Binding-site contacts:
Ligand atom O7 contacts residue ASN639 of chain 1.C at 3.3 Å (h-bond).
Ligand atom C4 contacts residue ASN639 of chain 1.C at 4.2 Å.
Ligand atom O5 contacts residue ASN639 of chain 1.C at 2.4 Å (h-bond).
Ligand atom N2 contacts residue ASN639 of chain 1.C at 2.9 Å (h-bond).
Ligand atom C5 contacts residue ASN639 of chain 1.C at 3.7 Å.
Ligand atom C1 contacts residue ASN639 of chain 1.C at 1.4 Å.
Ligand atom C8 contacts residue TYR637 of chain 1.C at 3.4 Å (hydrophobic).
Ligand atom C2 contacts residue ASN639 of chain 1.C at 2.5 Å.
Ligand atom C3 contacts residue ASN639 of chain 1.C at 3.8 Å.
Ligand atom C7 contacts residue ASN639 of chain 1.C at 3.3 Å.
Ligand atom C8 contacts residue ASN639 of chain 1.C at 4.4 Å.

Sequence of chain 1.C:
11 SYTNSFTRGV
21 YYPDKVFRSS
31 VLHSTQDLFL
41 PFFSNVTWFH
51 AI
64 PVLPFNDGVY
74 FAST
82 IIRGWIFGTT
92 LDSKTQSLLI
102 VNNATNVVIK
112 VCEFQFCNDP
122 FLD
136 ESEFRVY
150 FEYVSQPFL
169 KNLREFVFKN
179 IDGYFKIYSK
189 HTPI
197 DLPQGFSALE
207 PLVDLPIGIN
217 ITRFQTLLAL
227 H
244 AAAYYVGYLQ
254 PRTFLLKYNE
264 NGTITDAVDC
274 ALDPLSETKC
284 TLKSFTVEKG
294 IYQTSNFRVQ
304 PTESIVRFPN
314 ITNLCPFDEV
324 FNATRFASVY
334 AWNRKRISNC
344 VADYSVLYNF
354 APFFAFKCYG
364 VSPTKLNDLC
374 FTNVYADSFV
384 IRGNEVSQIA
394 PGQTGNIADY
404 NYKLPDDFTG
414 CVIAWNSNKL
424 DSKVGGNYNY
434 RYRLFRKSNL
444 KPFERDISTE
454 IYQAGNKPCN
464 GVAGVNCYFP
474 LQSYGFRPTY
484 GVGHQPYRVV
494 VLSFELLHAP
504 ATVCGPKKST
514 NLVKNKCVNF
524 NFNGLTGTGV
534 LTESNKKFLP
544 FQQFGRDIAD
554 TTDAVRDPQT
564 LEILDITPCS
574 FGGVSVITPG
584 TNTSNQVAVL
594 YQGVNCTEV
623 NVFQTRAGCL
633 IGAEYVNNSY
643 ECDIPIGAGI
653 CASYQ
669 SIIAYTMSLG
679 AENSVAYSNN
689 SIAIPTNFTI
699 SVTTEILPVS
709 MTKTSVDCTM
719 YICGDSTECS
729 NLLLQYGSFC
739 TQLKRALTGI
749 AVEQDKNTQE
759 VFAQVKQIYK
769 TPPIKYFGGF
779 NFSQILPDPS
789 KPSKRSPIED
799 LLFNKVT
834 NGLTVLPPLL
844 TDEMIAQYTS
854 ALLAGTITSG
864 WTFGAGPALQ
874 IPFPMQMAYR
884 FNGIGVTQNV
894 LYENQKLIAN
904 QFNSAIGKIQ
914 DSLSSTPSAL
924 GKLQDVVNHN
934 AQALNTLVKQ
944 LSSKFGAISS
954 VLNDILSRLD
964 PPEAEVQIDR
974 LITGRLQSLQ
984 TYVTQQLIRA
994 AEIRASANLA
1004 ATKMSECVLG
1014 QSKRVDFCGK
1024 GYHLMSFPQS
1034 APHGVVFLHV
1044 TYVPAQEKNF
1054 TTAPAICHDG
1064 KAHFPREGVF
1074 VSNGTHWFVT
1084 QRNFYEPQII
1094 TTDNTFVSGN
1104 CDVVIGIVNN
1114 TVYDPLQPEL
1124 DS

The small molecule below binds the protein below.
Small molecule (SMILES): CC(=O)N[C@@H]1[C@@H](O)[C@H](O)[C@@H](CO)O[C@H]1O